Binding-site contacts:
Ligand atom CGA contacts residue ARG20 of chain 2.M at 3.3 Å.
Ligand atom O1A contacts residue ARG20 of chain 2.M at 2.7 Å (salt-bridge).
Ligand atom O1C contacts residue SER168 of chain 2.N at 3.3 Å.
Ligand atom CMD contacts residue MET31 of chain 2.M at 3.3 Å (hydrophobic).
Ligand atom O1D contacts residue ARG20 of chain 2.N at 3.1 Å (salt-bridge).
Ligand atom NA contacts residue MET57 of chain 2.M at 3.2 Å (h-bond).
Ligand atom CGA contacts residue TYR35 of chain 2.N at 3.2 Å (hydrophobic).
Ligand atom O2D contacts residue ARG20 of chain 2.N at 3.1 Å (salt-bridge).
Ligand atom C4D contacts residue MET57 of chain 2.M at 3.5 Å (hydrophobic).
Ligand atom NC contacts residue MET57 of chain 2.M at 2.9 Å (h-bond).
Ligand atom CAC contacts residue SER168 of chain 2.M at 2.7 Å.
Ligand atom C1D contacts residue MET57 of chain 2.N at 3.5 Å (hydrophobic).
Ligand atom NB contacts residue MET57 of chain 2.M at 2.9 Å (h-bond).
Ligand atom CMB contacts residue GLU61 of chain 2.M at 3.2 Å.
Ligand atom C1B contacts residue MET57 of chain 2.M at 3.3 Å (hydrophobic).
Ligand atom O2A contacts residue ARG20 of chain 2.M at 2.7 Å (salt-bridge).
Ligand atom FE contacts residue MET57 of chain 2.N at 2.4 Å.
Ligand atom C4D contacts residue MET57 of chain 2.N at 3.5 Å (hydrophobic).
Ligand atom CGC contacts residue SER168 of chain 2.N at 3.3 Å.
Ligand atom CGB contacts residue SER168 of chain 2.N at 3.2 Å.
Ligand atom O2C contacts residue LYS169 of chain 2.M at 3.2 Å.
Ligand atom CBC contacts residue SER168 of chain 2.M at 2.8 Å.
Ligand atom CHB contacts residue MET57 of chain 2.M at 3.4 Å (hydrophobic).
Ligand atom O1A contacts residue TYR35 of chain 2.N at 2.3 Å (h-bond).
Ligand atom ND contacts residue MET57 of chain 2.M at 3.0 Å.
Ligand atom C1D contacts residue MET57 of chain 2.M at 3.3 Å (hydrophobic).
Ligand atom CGD contacts residue ARG20 of chain 2.N at 3.4 Å.
Ligand atom O1B contacts residue LYS169 of chain 2.M at 2.8 Å (salt-bridge).
Ligand atom ND contacts residue MET57 of chain 2.N at 3.2 Å (h-bond).
Ligand atom NB contacts residue MET57 of chain 2.N at 3.1 Å (h-bond).
Ligand atom O1C contacts residue SER168 of chain 2.M at 3.2 Å (h-bond).
Ligand atom O2D contacts residue TYR35 of chain 2.M at 2.6 Å (h-bond).
Ligand atom NA contacts residue MET57 of chain 2.N at 3.2 Å (h-bond).
Ligand atom CBB contacts residue SER168 of chain 2.N at 3.3 Å.
Ligand atom NC contacts residue MET57 of chain 2.N at 3.1 Å (h-bond).
Ligand atom O2B contacts residue SER168 of chain 2.N at 2.3 Å (h-bond).
Ligand atom C4A contacts residue MET57 of chain 2.M at 3.5 Å (hydrophobic).
Ligand atom FE contacts residue MET57 of chain 2.M at 2.4 Å.
Ligand atom O2C contacts residue SER168 of chain 2.N at 2.8 Å.
Ligand atom O1B contacts residue LYS50 of chain 2.N at 2.9 Å (salt-bridge).

A protein and the small-molecule ligand that binds it are described below.
Small molecule (SMILES): CC1=C(CCC(=O)O)C2=Cc3c(CCC(=O)O)c(C)c4n3[Fe@]35n6c(c(C)c(CCC(=O)O)c6=CC1=[N+]23)=CC1=[N+]5C(=C4)C(C)=C1CCC(=O)O

Sequence of chain 2.M:
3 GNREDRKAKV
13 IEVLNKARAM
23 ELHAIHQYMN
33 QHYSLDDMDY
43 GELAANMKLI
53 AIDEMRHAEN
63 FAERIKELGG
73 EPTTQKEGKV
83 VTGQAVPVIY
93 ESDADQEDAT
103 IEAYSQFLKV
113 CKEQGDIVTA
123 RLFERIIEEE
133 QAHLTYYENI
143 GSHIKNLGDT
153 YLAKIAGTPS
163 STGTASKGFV

Sequence of chain 2.N:
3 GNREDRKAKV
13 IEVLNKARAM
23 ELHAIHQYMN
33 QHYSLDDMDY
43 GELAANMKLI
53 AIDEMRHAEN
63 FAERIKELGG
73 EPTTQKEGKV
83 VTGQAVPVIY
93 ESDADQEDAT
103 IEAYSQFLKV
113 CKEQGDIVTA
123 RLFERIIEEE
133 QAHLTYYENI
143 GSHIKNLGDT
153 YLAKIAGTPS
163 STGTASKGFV